Binding-site contacts:
Ligand atom C8 contacts residue ASN120 of chain 1.A at 4.5 Å.
Ligand atom O7 contacts residue LEU163 of chain 1.A at 4.5 Å.
Ligand atom C5 contacts residue ASN120 of chain 1.A at 3.7 Å.
Ligand atom C5 contacts residue THR122 of chain 1.A at 3.8 Å.
Ligand atom C2 contacts residue ASN120 of chain 1.A at 2.6 Å.
Ligand atom C6 contacts residue PRO124 of chain 1.A at 4.2 Å (hydrophobic).
Ligand atom N2 contacts residue ASN120 of chain 1.A at 3.0 Å (h-bond).
Ligand atom O5 contacts residue THR122 of chain 1.A at 3.8 Å.
Ligand atom C6 contacts residue THR122 of chain 1.A at 4.5 Å.
Ligand atom O7 contacts residue HIS222 of chain 1.A at 3.5 Å (h-bond).
Ligand atom C2 contacts residue THR122 of chain 1.A at 4.2 Å.
Ligand atom O7 contacts residue ASN120 of chain 1.A at 3.5 Å (h-bond).
Ligand atom C3 contacts residue ASN120 of chain 1.A at 3.9 Å.
Ligand atom O7 contacts residue ILE158 of chain 1.A at 4.3 Å.
Ligand atom C8 contacts residue LEU163 of chain 1.A at 3.5 Å (hydrophobic).
Ligand atom C7 contacts residue ASN120 of chain 1.A at 3.4 Å.
Ligand atom C1 contacts residue THR122 of chain 1.A at 3.6 Å.
Ligand atom C1 contacts residue ASN120 of chain 1.A at 1.5 Å.
Ligand atom C8 contacts residue ILE158 of chain 1.A at 4.0 Å (hydrophobic).
Ligand atom C7 contacts residue ILE158 of chain 1.A at 4.4 Å (hydrophobic).
Ligand atom N2 contacts residue THR122 of chain 1.A at 3.9 Å.
Ligand atom C7 contacts residue LEU163 of chain 1.A at 4.4 Å (hydrophobic).
Ligand atom C8 contacts residue SER160 of chain 1.A at 4.0 Å.
Ligand atom O5 contacts residue ASN120 of chain 1.A at 2.4 Å (h-bond).
Ligand atom C4 contacts residue ASN120 of chain 1.A at 4.3 Å.
Ligand atom C7 contacts residue HIS222 of chain 1.A at 4.5 Å.

This small molecule binds to this protein.
Small molecule (SMILES): CC(=O)N[C@@H]1[C@@H](O)[C@H](O)[C@@H](CO)O[C@H]1O

Sequence of chain 1.A:
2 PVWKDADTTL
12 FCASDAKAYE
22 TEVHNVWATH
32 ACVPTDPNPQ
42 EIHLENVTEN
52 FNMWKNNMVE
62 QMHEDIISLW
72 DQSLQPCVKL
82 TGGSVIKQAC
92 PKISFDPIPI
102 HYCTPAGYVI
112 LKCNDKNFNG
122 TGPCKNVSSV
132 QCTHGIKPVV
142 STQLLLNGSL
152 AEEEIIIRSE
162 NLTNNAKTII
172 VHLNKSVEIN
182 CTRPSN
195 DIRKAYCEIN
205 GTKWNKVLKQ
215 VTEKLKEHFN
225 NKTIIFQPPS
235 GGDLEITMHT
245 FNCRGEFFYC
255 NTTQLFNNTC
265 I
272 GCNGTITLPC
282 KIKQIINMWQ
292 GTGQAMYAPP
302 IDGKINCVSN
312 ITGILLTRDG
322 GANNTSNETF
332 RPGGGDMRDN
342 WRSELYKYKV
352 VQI